Sequence of chain 1.A:
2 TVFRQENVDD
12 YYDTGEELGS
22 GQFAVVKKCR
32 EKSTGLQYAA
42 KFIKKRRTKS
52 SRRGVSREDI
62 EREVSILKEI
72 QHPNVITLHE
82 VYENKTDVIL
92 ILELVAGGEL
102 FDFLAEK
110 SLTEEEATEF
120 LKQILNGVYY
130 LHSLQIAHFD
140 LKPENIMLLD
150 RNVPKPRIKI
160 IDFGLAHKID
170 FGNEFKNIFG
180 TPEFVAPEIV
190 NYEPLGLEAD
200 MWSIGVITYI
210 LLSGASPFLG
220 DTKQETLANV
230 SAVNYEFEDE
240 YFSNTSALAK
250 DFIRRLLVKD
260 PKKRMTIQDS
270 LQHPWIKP

Binding-site contacts:
Ligand atom O24 contacts residue ILE77 of chain 1.A at 3.9 Å.
Ligand atom O29 contacts residue LYS42 of chain 1.A at 3.1 Å (salt-bridge).
Ligand atom C10 contacts residue VAL27 of chain 1.A at 4.0 Å (hydrophobic).
Ligand atom C19 contacts residue LEU19 of chain 1.A at 3.9 Å (hydrophobic).
Ligand atom O27 contacts residue LEU19 of chain 1.A at 3.7 Å.
Ligand atom O24 contacts residue LEU95 of chain 1.A at 3.4 Å.
Ligand atom C5 contacts residue LYS42 of chain 1.A at 3.8 Å.
Ligand atom O24 contacts residue ALA40 of chain 1.A at 3.4 Å.
Ligand atom C6 contacts residue ASP161 of chain 1.A at 3.7 Å.
Ligand atom O30 contacts residue GLY22 of chain 1.A at 3.5 Å (h-bond).
Ligand atom O30 contacts residue SER21 of chain 1.A at 3.2 Å.
Ligand atom O24 contacts residue GLU94 of chain 1.A at 2.6 Å (salt-bridge).
Ligand atom O27 contacts residue MET146 of chain 1.A at 3.5 Å.
Ligand atom O13 contacts residue GLY20 of chain 1.A at 3.4 Å.
Ligand atom C14 contacts residue MET146 of chain 1.A at 4.0 Å (hydrophobic).
Ligand atom O13 contacts residue SER21 of chain 1.A at 3.7 Å.
Ligand atom C17 contacts residue VAL96 of chain 1.A at 4.0 Å (hydrophobic).
Ligand atom O27 contacts residue GLY20 of chain 1.A at 4.0 Å.
Ligand atom C5 contacts residue VAL27 of chain 1.A at 4.0 Å (hydrophobic).
Ligand atom O12 contacts residue VAL27 of chain 1.A at 3.5 Å.
Ligand atom C4 contacts residue VAL27 of chain 1.A at 3.6 Å (hydrophobic).
Ligand atom C17 contacts residue ALA40 of chain 1.A at 3.6 Å (hydrophobic).
Ligand atom C4 contacts residue ILE160 of chain 1.A at 3.9 Å (hydrophobic).
Ligand atom C11 contacts residue MET146 of chain 1.A at 3.9 Å (hydrophobic).
Ligand atom C16 contacts residue ALA40 of chain 1.A at 3.8 Å (hydrophobic).
Ligand atom C14 contacts residue VAL27 of chain 1.A at 3.9 Å (hydrophobic).
Ligand atom C10 contacts residue MET146 of chain 1.A at 3.7 Å (hydrophobic).
Ligand atom O29 contacts residue ASP161 of chain 1.A at 3.3 Å (salt-bridge).
Ligand atom C19 contacts residue MET146 of chain 1.A at 3.9 Å (hydrophobic).
Ligand atom C18 contacts residue VAL96 of chain 1.A at 3.6 Å (hydrophobic).
Ligand atom C17 contacts residue GLU94 of chain 1.A at 3.8 Å.
Ligand atom C6 contacts residue LYS42 of chain 1.A at 3.8 Å.
Ligand atom C3 contacts residue VAL27 of chain 1.A at 3.9 Å (hydrophobic).
Ligand atom O24 contacts residue VAL96 of chain 1.A at 2.9 Å (h-bond).
Ligand atom O12 contacts residue ILE160 of chain 1.A at 3.4 Å.
Ligand atom C11 contacts residue ILE160 of chain 1.A at 3.6 Å (hydrophobic).
Ligand atom O29 contacts residue ALA25 of chain 1.A at 4.0 Å.
Ligand atom C14 contacts residue ILE160 of chain 1.A at 4.0 Å (hydrophobic).
Ligand atom C18 contacts residue LEU19 of chain 1.A at 3.6 Å (hydrophobic).
Ligand atom C11 contacts residue VAL27 of chain 1.A at 3.8 Å (hydrophobic).

The protein below binds the small molecule below.
Small molecule (SMILES): O=c1c(O)c(-c2ccc(O)cc2)oc2cc(O)cc(O)c12